This small molecule binds to this protein.
Small molecule (SMILES): C[n+]1c2c(c(N)c3ccc(Cl)cc31)CCCC2

Sequence of chain 2.B:
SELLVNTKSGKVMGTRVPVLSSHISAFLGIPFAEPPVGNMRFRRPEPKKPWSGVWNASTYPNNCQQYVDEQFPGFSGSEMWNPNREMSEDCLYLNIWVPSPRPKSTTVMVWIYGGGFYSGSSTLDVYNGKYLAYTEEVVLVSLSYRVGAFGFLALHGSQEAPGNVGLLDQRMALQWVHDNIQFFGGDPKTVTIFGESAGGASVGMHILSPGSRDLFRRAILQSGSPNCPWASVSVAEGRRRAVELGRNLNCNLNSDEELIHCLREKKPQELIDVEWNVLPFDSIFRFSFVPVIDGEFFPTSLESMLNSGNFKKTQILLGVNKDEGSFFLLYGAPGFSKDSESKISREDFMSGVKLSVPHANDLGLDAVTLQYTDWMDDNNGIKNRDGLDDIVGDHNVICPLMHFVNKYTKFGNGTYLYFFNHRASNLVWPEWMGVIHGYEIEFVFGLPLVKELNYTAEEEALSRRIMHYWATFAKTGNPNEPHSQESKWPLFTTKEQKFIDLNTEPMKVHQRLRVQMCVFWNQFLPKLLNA

Binding-site contacts:
Ligand atom NAO contacts residue SER286 of chain 2.B at 3.8 Å.
Ligand atom CAD contacts residue E1K1 of chain 2.X at 3.5 Å.
Ligand atom CAI contacts residue TRP279 of chain 2.B at 3.9 Å (hydrophobic).
Ligand atom CAG contacts residue E1K1 of chain 2.X at 3.6 Å.
Ligand atom CAM contacts residue E1K1 of chain 2.X at 3.6 Å.
Ligand atom CAK contacts residue TRP279 of chain 2.B at 3.8 Å (hydrophobic).
Ligand atom NAE contacts residue E1K1 of chain 2.X at 3.5 Å.
Ligand atom NAO contacts residue LEU282 of chain 2.B at 4.4 Å.
Ligand atom CAP contacts residue TYR70 of chain 2.B at 3.9 Å (hydrophobic).
Ligand atom CAH contacts residue E1K1 of chain 2.X at 3.8 Å.
Ligand atom CAC contacts residue E1K1 of chain 2.X at 3.5 Å.
Ligand atom CAG contacts residue TRP279 of chain 2.B at 3.3 Å (hydrophobic).
Ligand atom CLA contacts residue E1K1 of chain 2.X at 4.2 Å.
Ligand atom CAF contacts residue E1K1 of chain 2.X at 3.6 Å.
Ligand atom CAJ contacts residue TRP279 of chain 2.B at 4.0 Å (hydrophobic).
Ligand atom CAF contacts residue TRP279 of chain 2.B at 3.4 Å (hydrophobic).
Ligand atom CLA contacts residue ASN280 of chain 2.B at 3.2 Å.
Ligand atom CAA contacts residue E1K1 of chain 2.X at 3.6 Å.
Ligand atom CAC contacts residue TRP279 of chain 2.B at 3.7 Å (hydrophobic).
Ligand atom CAL contacts residue E1K1 of chain 2.X at 3.6 Å.
Ligand atom CAM contacts residue TRP279 of chain 2.B at 3.5 Å (hydrophobic).
Ligand atom CAI contacts residue E1K1 of chain 2.X at 3.7 Å.
Ligand atom CAB contacts residue TYR70 of chain 2.B at 4.3 Å (hydrophobic).
Ligand atom CAP contacts residue TRP279 of chain 2.B at 3.5 Å (hydrophobic).
Ligand atom CAJ contacts residue E1K1 of chain 2.X at 3.6 Å.
Ligand atom NAE contacts residue TRP279 of chain 2.B at 3.5 Å.
Ligand atom CAN contacts residue TRP279 of chain 2.B at 3.6 Å (hydrophobic).
Ligand atom CAD contacts residue TRP279 of chain 2.B at 3.6 Å (hydrophobic).
Ligand atom CAL contacts residue TRP279 of chain 2.B at 3.5 Å (hydrophobic).
Ligand atom CLA contacts residue TRP279 of chain 2.B at 4.3 Å.
Ligand atom CAB contacts residue TRP279 of chain 2.B at 3.5 Å (hydrophobic).
Ligand atom CAP contacts residue E1K1 of chain 2.X at 3.5 Å.
Ligand atom CAB contacts residue E1K1 of chain 2.X at 4.2 Å.
Ligand atom CAA contacts residue TRP279 of chain 2.B at 4.2 Å (hydrophobic).
Ligand atom NAO contacts residue E1K1 of chain 2.X at 3.7 Å.
Ligand atom NAO contacts residue TRP279 of chain 2.B at 3.9 Å.
Ligand atom CAN contacts residue E1K1 of chain 2.X at 3.6 Å.
Ligand atom CAK contacts residue E1K1 of chain 2.X at 3.6 Å.
Ligand atom CAC contacts residue TYR70 of chain 2.B at 3.6 Å (hydrophobic).
Ligand atom CAH contacts residue TRP279 of chain 2.B at 3.5 Å (hydrophobic).